The protein below binds the small molecule below.
Small molecule (SMILES): CC(=O)N[C@@H]1[C@@H](O)[C@H](O)[C@@H](CO)O[C@H]1O

Binding-site contacts:
Ligand atom C8 contacts residue SER316 of chain 2.C at 3.8 Å.
Ligand atom N2 contacts residue SER316 of chain 2.C at 4.3 Å.
Ligand atom C5 contacts residue ASN288 of chain 2.C at 3.7 Å.
Ligand atom C1 contacts residue ILE286 of chain 2.C at 3.9 Å (hydrophobic).
Ligand atom C1 contacts residue ASN288 of chain 2.C at 1.5 Å.
Ligand atom O7 contacts residue SER316 of chain 2.C at 4.0 Å.
Ligand atom N2 contacts residue ASN288 of chain 2.C at 2.8 Å (h-bond).
Ligand atom O5 contacts residue ASN288 of chain 2.C at 2.5 Å (h-bond).
Ligand atom C2 contacts residue ASN288 of chain 2.C at 2.5 Å.
Ligand atom C5 contacts residue ILE286 of chain 2.C at 4.4 Å (hydrophobic).
Ligand atom C6 contacts residue ARG563 of chain 2.C at 4.3 Å.
Ligand atom C7 contacts residue ASN288 of chain 2.C at 3.7 Å.
Ligand atom O7 contacts residue THR317 of chain 2.C at 3.9 Å.
Ligand atom C7 contacts residue THR317 of chain 2.C at 4.4 Å.
Ligand atom C8 contacts residue THR317 of chain 2.C at 4.0 Å.
Ligand atom C4 contacts residue ASN288 of chain 2.C at 4.3 Å.
Ligand atom C7 contacts residue SER316 of chain 2.C at 3.8 Å.
Ligand atom C8 contacts residue MET315 of chain 2.C at 3.9 Å (hydrophobic).
Ligand atom O6 contacts residue ARG563 of chain 2.C at 3.7 Å.
Ligand atom O7 contacts residue ASN288 of chain 2.C at 4.4 Å.
Ligand atom O5 contacts residue ILE286 of chain 2.C at 3.9 Å.
Ligand atom C3 contacts residue ASN288 of chain 2.C at 3.8 Å.

Sequence of chain 2.C:
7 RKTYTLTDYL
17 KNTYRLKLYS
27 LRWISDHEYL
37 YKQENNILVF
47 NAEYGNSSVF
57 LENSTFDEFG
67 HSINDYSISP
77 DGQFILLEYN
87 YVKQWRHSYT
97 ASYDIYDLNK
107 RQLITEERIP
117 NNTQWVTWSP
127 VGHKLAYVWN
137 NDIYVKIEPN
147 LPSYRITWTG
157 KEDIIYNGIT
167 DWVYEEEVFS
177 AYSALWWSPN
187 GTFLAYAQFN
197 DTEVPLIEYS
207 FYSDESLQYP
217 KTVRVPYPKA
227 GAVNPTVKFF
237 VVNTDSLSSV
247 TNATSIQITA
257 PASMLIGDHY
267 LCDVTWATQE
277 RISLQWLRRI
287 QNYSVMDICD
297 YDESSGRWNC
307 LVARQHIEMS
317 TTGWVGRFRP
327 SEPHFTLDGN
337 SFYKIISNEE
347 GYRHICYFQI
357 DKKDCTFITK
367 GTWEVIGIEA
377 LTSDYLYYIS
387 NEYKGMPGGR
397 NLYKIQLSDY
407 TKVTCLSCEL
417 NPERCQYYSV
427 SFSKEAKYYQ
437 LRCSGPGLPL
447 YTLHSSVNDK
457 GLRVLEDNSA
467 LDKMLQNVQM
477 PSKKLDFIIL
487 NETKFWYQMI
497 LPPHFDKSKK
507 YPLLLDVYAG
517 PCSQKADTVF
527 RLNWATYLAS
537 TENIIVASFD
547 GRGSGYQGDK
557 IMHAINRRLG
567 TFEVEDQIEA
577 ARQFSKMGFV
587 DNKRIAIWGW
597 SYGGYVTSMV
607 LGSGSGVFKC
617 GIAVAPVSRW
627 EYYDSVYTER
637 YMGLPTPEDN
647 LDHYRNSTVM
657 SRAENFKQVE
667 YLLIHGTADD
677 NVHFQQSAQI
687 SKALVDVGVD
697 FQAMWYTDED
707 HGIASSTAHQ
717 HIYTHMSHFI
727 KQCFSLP